Sequence of chain 1.F:
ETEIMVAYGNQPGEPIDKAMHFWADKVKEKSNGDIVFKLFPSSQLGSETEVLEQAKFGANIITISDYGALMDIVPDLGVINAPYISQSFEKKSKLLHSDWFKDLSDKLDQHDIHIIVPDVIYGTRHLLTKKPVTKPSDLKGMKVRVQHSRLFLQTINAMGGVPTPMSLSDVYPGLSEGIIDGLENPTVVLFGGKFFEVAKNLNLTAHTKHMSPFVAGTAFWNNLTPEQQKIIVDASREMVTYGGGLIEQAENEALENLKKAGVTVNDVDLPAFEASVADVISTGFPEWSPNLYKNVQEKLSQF

Binding-site contacts:
Ligand atom CAL contacts residue TYR147 of chain 1.F at 3.4 Å (hydrophobic).
Ligand atom OAA contacts residue LEU193 of chain 1.F at 3.7 Å.
Ligand atom OAB contacts residue SER90 of chain 1.F at 2.6 Å (h-bond).
Ligand atom CAK contacts residue ASN210 of chain 1.F at 3.9 Å.
Ligand atom OAC contacts residue ARG170 of chain 1.F at 2.9 Å (salt-bridge).
Ligand atom CAI contacts residue LEU193 of chain 1.F at 4.0 Å (hydrophobic).
Ligand atom OAC contacts residue ASN210 of chain 1.F at 2.7 Å (h-bond).
Ligand atom CAI contacts residue ARG170 of chain 1.F at 3.6 Å.
Ligand atom CAH contacts residue ILE89 of chain 1.F at 3.4 Å (hydrophobic).
Ligand atom CAI contacts residue ASN210 of chain 1.F at 3.8 Å.
Ligand atom OAB contacts residue HIS235 of chain 1.F at 2.9 Å (h-bond).
Ligand atom CAM contacts residue TYR147 of chain 1.F at 3.9 Å (hydrophobic).
Ligand atom OAD contacts residue GLN172 of chain 1.F at 2.8 Å (h-bond).
Ligand atom OAG contacts residue GLN172 of chain 1.F at 2.6 Å (h-bond).
Ligand atom OAE contacts residue TYR147 of chain 1.F at 2.5 Å (h-bond).
Ligand atom OAF contacts residue GLU73 of chain 1.F at 2.7 Å (salt-bridge).
Ligand atom CAJ contacts residue GLN172 of chain 1.F at 3.9 Å.
Ligand atom CAH contacts residue SER237 of chain 1.F at 3.2 Å.
Ligand atom OAG contacts residue ARG150 of chain 1.F at 2.9 Å (salt-bridge).
Ligand atom OAG contacts residue ASN210 of chain 1.F at 3.8 Å.
Ligand atom OAC contacts residue ARG150 of chain 1.F at 3.6 Å.
Ligand atom OAE contacts residue ASN210 of chain 1.F at 2.8 Å (h-bond).
Ligand atom OAD contacts residue GLU73 of chain 1.F at 2.8 Å (salt-bridge).
Ligand atom OAC contacts residue LEU193 of chain 1.F at 3.9 Å.
Ligand atom CAM contacts residue GLN172 of chain 1.F at 3.4 Å.
Ligand atom CAH contacts residue HIS235 of chain 1.F at 3.6 Å.
Ligand atom CAH contacts residue SER90 of chain 1.F at 3.2 Å.
Ligand atom OAD contacts residue ASP91 of chain 1.F at 3.3 Å.
Ligand atom OAB contacts residue ASP91 of chain 1.F at 3.9 Å.
Ligand atom CAJ contacts residue HIS235 of chain 1.F at 3.7 Å.
Ligand atom OAE contacts residue VAL214 of chain 1.F at 4.0 Å.
Ligand atom OAB contacts residue SER237 of chain 1.F at 2.7 Å (h-bond).
Ligand atom CAL contacts residue GLU73 of chain 1.F at 3.7 Å.
Ligand atom OAA contacts residue GLN172 of chain 1.F at 3.8 Å.
Ligand atom CAM contacts residue GLU73 of chain 1.F at 4.0 Å.
Ligand atom OAA contacts residue ARG170 of chain 1.F at 2.8 Å (salt-bridge).
Ligand atom CAK contacts residue TYR147 of chain 1.F at 3.4 Å (hydrophobic).
Ligand atom CAJ contacts residue GLU73 of chain 1.F at 3.9 Å.
Ligand atom OAF contacts residue TYR147 of chain 1.F at 3.6 Å (h-bond).
Ligand atom OAD contacts residue SER90 of chain 1.F at 3.8 Å.

This small molecule binds to this protein.
Small molecule (SMILES): O=C(O)[C@@H](O)[C@H](O)[C@H](O)[C@@H](O)CO